Binding-site contacts:
Ligand atom C8 contacts residue NA1 of chain 1.R at 4.4 Å.
Ligand atom C4 contacts residue ASN74 of chain 1.C at 4.2 Å.
Ligand atom C5 contacts residue PHE145 of chain 1.A at 3.7 Å (hydrophobic).
Ligand atom O5 contacts residue PHE145 of chain 1.A at 4.5 Å.
Ligand atom O6 contacts residue PHE145 of chain 1.A at 4.0 Å.
Ligand atom N2 contacts residue ASN46 of chain 1.C at 4.5 Å.
Ligand atom C8 contacts residue ASN46 of chain 1.C at 3.6 Å.
Ligand atom C1 contacts residue ASN74 of chain 1.C at 1.4 Å.
Ligand atom N2 contacts residue NA1 of chain 1.R at 4.3 Å.
Ligand atom O7 contacts residue NA1 of chain 1.R at 2.2 Å (h-bond).
Ligand atom C5 contacts residue ASN74 of chain 1.C at 3.7 Å.
Ligand atom C7 contacts residue ASN46 of chain 1.C at 4.0 Å.
Ligand atom C2 contacts residue NA1 of chain 1.R at 4.3 Å.
Ligand atom C6 contacts residue PHE145 of chain 1.A at 3.7 Å (hydrophobic).
Ligand atom O7 contacts residue ASN74 of chain 1.C at 4.0 Å.
Ligand atom O3 contacts residue NA1 of chain 1.R at 4.2 Å.
Ligand atom O5 contacts residue ASN74 of chain 1.C at 2.4 Å (h-bond).
Ligand atom O6 contacts residue LYS147 of chain 1.A at 4.4 Å.
Ligand atom O6 contacts residue GLY146 of chain 1.A at 4.1 Å.
Ligand atom C2 contacts residue ASN74 of chain 1.C at 2.4 Å.
Ligand atom N2 contacts residue ASN74 of chain 1.C at 2.8 Å (h-bond).
Ligand atom C3 contacts residue ASN74 of chain 1.C at 3.7 Å.
Ligand atom C7 contacts residue ASN74 of chain 1.C at 3.6 Å.
Ligand atom C7 contacts residue NA1 of chain 1.R at 3.4 Å.

Sequence of chain 1.A:
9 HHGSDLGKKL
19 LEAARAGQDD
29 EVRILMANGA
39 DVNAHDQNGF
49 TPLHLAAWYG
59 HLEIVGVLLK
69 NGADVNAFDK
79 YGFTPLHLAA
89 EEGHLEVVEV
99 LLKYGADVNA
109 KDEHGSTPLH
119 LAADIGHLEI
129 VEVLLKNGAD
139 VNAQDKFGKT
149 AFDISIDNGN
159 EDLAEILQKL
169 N

A small-molecule ligand and the protein it binds are described below.
Small molecule (SMILES): CC(=O)N[C@H]1[C@H](O[C@H]2[C@H](O)[C@@H](NC(C)=O)CO[C@@H]2CO)O[C@H](CO)[C@@H](O)[C@@H]1O

Sequence of chain 1.C:
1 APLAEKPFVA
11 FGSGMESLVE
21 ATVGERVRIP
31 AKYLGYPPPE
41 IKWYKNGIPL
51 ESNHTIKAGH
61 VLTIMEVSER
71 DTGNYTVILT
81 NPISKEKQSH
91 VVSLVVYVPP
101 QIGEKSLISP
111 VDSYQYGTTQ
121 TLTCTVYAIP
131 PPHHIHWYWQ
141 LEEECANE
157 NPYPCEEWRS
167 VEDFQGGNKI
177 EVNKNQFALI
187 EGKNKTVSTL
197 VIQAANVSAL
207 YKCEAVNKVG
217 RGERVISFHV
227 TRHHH